Sequence of chain 1.A:
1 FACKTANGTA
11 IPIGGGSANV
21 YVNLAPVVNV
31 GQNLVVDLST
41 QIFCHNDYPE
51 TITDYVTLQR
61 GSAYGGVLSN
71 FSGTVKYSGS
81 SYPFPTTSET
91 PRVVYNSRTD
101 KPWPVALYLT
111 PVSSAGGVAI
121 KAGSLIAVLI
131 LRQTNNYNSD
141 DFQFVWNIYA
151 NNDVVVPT

A small-molecule ligand and the protein it binds are described below.
Small molecule (SMILES): CCCCCCCO[C@H]1O[C@H](CO)[C@@H](O)C[C@@H]1O

Binding-site contacts:
Ligand atom CAR contacts residue TYR48 of chain 1.A at 4.1 Å (hydrophobic).
Ligand atom O6 contacts residue ASP47 of chain 1.A at 2.9 Å (salt-bridge).
Ligand atom C2 contacts residue PHE1 of chain 1.A at 3.8 Å (hydrophobic).
Ligand atom C5 contacts residue PHE1 of chain 1.A at 3.6 Å (hydrophobic).
Ligand atom C3 contacts residue GLN133 of chain 1.A at 4.0 Å.
Ligand atom C6 contacts residue ASP47 of chain 1.A at 3.8 Å.
Ligand atom CAO contacts residue TYR137 of chain 1.A at 3.9 Å (hydrophobic).
Ligand atom O5 contacts residue ASP47 of chain 1.A at 4.0 Å.
Ligand atom C2 contacts residue ASP140 of chain 1.A at 3.9 Å.
Ligand atom O6 contacts residue ASN46 of chain 1.A at 3.2 Å (h-bond).
Ligand atom C3 contacts residue ASP140 of chain 1.A at 3.3 Å.
Ligand atom C6 contacts residue ILE52 of chain 1.A at 4.0 Å (hydrophobic).
Ligand atom C1 contacts residue PHE1 of chain 1.A at 3.8 Å (hydrophobic).
Ligand atom C4 contacts residue ASN135 of chain 1.A at 4.0 Å.
Ligand atom C4 contacts residue PHE1 of chain 1.A at 3.7 Å (hydrophobic).
Ligand atom CAN contacts residue TYR48 of chain 1.A at 3.9 Å (hydrophobic).
Ligand atom CAQ contacts residue TYR137 of chain 1.A at 3.5 Å (hydrophobic).
Ligand atom O6 contacts residue ASP54 of chain 1.A at 2.6 Å (salt-bridge).
Ligand atom O6 contacts residue TYR48 of chain 1.A at 3.9 Å.
Ligand atom O2 contacts residue ILE13 of chain 1.A at 3.5 Å.
Ligand atom C2 contacts residue ILE13 of chain 1.A at 3.8 Å (hydrophobic).
Ligand atom CAO contacts residue TYR48 of chain 1.A at 3.8 Å (hydrophobic).
Ligand atom O2 contacts residue PHE1 of chain 1.A at 2.9 Å (h-bond).
Ligand atom CAQ contacts residue TYR48 of chain 1.A at 3.7 Å (hydrophobic).
Ligand atom C3 contacts residue ASN135 of chain 1.A at 3.9 Å.
Ligand atom CAP contacts residue TYR48 of chain 1.A at 3.6 Å (hydrophobic).
Ligand atom C6 contacts residue ASN46 of chain 1.A at 3.4 Å.
Ligand atom C6 contacts residue TYR48 of chain 1.A at 3.8 Å (hydrophobic).
Ligand atom C5 contacts residue ASP54 of chain 1.A at 4.1 Å.
Ligand atom O4 contacts residue ASP54 of chain 1.A at 2.5 Å (salt-bridge).
Ligand atom O6 contacts residue PHE1 of chain 1.A at 2.7 Å (h-bond).
Ligand atom C5 contacts residue ILE52 of chain 1.A at 3.9 Å (hydrophobic).
Ligand atom O5 contacts residue PHE1 of chain 1.A at 3.0 Å (h-bond).
Ligand atom O4 contacts residue ILE52 of chain 1.A at 3.6 Å.
Ligand atom C4 contacts residue GLN133 of chain 1.A at 3.6 Å.
Ligand atom C6 contacts residue PHE1 of chain 1.A at 3.7 Å (hydrophobic).
Ligand atom O4 contacts residue ASN135 of chain 1.A at 2.9 Å (h-bond).
Ligand atom C6 contacts residue ASP54 of chain 1.A at 3.4 Å.
Ligand atom C4 contacts residue ASP54 of chain 1.A at 3.4 Å.
Ligand atom O4 contacts residue GLN133 of chain 1.A at 3.3 Å (h-bond).